Sequence of chain 1.A:
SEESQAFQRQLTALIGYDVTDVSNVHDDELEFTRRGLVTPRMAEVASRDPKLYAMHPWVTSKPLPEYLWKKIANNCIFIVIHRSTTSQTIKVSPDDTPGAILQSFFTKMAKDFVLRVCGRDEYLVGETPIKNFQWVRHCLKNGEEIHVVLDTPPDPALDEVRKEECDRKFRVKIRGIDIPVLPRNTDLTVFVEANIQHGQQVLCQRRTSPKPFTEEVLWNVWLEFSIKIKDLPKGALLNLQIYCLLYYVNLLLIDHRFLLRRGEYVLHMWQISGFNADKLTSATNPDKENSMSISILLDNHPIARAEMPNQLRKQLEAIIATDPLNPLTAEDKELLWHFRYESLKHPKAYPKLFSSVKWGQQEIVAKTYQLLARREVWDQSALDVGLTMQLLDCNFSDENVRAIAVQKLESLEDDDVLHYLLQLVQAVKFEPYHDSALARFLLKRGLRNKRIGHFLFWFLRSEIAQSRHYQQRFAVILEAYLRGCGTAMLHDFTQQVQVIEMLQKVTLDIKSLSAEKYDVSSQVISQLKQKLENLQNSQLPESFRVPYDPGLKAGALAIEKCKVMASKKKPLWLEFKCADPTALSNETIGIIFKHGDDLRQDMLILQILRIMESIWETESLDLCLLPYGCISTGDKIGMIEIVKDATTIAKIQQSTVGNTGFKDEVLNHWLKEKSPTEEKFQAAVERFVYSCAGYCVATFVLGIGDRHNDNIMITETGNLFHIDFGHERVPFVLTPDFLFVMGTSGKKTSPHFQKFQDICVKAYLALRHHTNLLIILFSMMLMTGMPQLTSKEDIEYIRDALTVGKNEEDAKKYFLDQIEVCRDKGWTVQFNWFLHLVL

This protein binds this small molecule.
Small molecule (SMILES): CN[C@@H]1C[C@H]2O[C@@](C)([C@@H]1OC)n1c3ccccc3c3c4c(c5c6ccccc6n2c5c31)C(=O)NC4

Binding-site contacts:
Ligand atom C2 contacts residue ALA743 of chain 1.A at 3.8 Å (hydrophobic).
Ligand atom C27 contacts residue LYS665 of chain 1.A at 3.2 Å.
Ligand atom C16 contacts residue ASP822 of chain 1.A at 3.2 Å.
Ligand atom C14 contacts residue ASP822 of chain 1.A at 3.7 Å.
Ligand atom O5 contacts residue VAL740 of chain 1.A at 2.7 Å (h-bond).
Ligand atom C8 contacts residue GLU738 of chain 1.A at 3.5 Å.
Ligand atom N1 contacts residue GLU738 of chain 1.A at 3.1 Å (salt-bridge).
Ligand atom C25 contacts residue MET662 of chain 1.A at 3.7 Å (hydrophobic).
Ligand atom C27 contacts residue ASP822 of chain 1.A at 3.3 Å.
Ligand atom C28 contacts residue ASP808 of chain 1.A at 3.8 Å.
Ligand atom O5 contacts residue ILE739 of chain 1.A at 3.7 Å.
Ligand atom C9 contacts residue GLU738 of chain 1.A at 3.5 Å.
Ligand atom C9 contacts residue TYR725 of chain 1.A at 3.8 Å (hydrophobic).
Ligand atom C6 contacts residue MET811 of chain 1.A at 3.7 Å (hydrophobic).
Ligand atom C15 contacts residue LYS691 of chain 1.A at 3.5 Å.
Ligand atom C27 contacts residue SER664 of chain 1.A at 3.6 Å.
Ligand atom C22 contacts residue SER664 of chain 1.A at 3.5 Å.
Ligand atom C2 contacts residue TRP670 of chain 1.A at 3.5 Å (hydrophobic).
Ligand atom C26 contacts residue SER664 of chain 1.A at 3.3 Å.
Ligand atom O6 contacts residue ASP822 of chain 1.A at 3.1 Å (salt-bridge).
Ligand atom C26 contacts residue PRO668 of chain 1.A at 3.7 Å (hydrophobic).
Ligand atom C28 contacts residue MET811 of chain 1.A at 3.5 Å (hydrophobic).
Ligand atom C14 contacts residue ILE737 of chain 1.A at 3.7 Å (hydrophobic).
Ligand atom C16 contacts residue LYS691 of chain 1.A at 3.5 Å.
Ligand atom C4 contacts residue MET811 of chain 1.A at 3.5 Å (hydrophobic).
Ligand atom C7 contacts residue MET811 of chain 1.A at 3.8 Å (hydrophobic).
Ligand atom C9 contacts residue ILE737 of chain 1.A at 3.8 Å (hydrophobic).
Ligand atom C1 contacts residue TRP670 of chain 1.A at 3.6 Å (hydrophobic).
Ligand atom C15 contacts residue ASP822 of chain 1.A at 3.4 Å.
Ligand atom O4 contacts residue MET662 of chain 1.A at 3.2 Å (h-bond).
Ligand atom N4 contacts residue ILE821 of chain 1.A at 3.1 Å.
Ligand atom C28 contacts residue ILE821 of chain 1.A at 3.2 Å (hydrophobic).
Ligand atom C3 contacts residue ALA743 of chain 1.A at 3.2 Å (hydrophobic).
Ligand atom C13 contacts residue TYR725 of chain 1.A at 3.7 Å (hydrophobic).
Ligand atom C5 contacts residue MET811 of chain 1.A at 3.8 Å (hydrophobic).
Ligand atom N1 contacts residue VAL740 of chain 1.A at 3.8 Å.
Ligand atom C8 contacts residue VAL740 of chain 1.A at 3.6 Å (hydrophobic).
Ligand atom C28 contacts residue THR745 of chain 1.A at 2.9 Å.
Ligand atom C19 contacts residue ILE689 of chain 1.A at 3.7 Å (hydrophobic).
Ligand atom C17 contacts residue ASP822 of chain 1.A at 3.5 Å.